Binding-site contacts:
Ligand atom C42 contacts residue LEU43 of chain 1.A at 3.5 Å (hydrophobic).
Ligand atom C27 contacts residue TYR61 of chain 1.D at 3.4 Å (hydrophobic).
Ligand atom N36 contacts residue PHE94 of chain 1.A at 3.5 Å.
Ligand atom N35 contacts residue ILE101 of chain 1.A at 3.3 Å.
Ligand atom O58 contacts residue TYR61 of chain 1.D at 3.4 Å (h-bond).
Ligand atom C42 contacts residue VAL60 of chain 1.A at 3.6 Å (hydrophobic).
Ligand atom C57 contacts residue HIS64 of chain 1.D at 3.4 Å.
Ligand atom C14 contacts residue ILE58 of chain 1.D at 3.6 Å (hydrophobic).
Ligand atom N36 contacts residue ILE101 of chain 1.A at 3.6 Å.
Ligand atom C24 contacts residue TYR61 of chain 1.D at 3.6 Å (hydrophobic).
Ligand atom C54 contacts residue TRP37 of chain 1.D at 3.4 Å (hydrophobic).
Ligand atom O58 contacts residue HIS64 of chain 1.D at 2.6 Å (h-bond).
Ligand atom C43 contacts residue TYR52 of chain 1.A at 3.4 Å (hydrophobic).
Ligand atom C59 contacts residue HIS59 of chain 1.D at 3.6 Å.
Ligand atom N35 contacts residue ASN95 of chain 1.A at 3.5 Å (h-bond).
Ligand atom C59 contacts residue TRP66 of chain 1.D at 3.5 Å (hydrophobic).
Ligand atom C53 contacts residue TYR47 of chain 1.D at 3.2 Å (hydrophobic).
Ligand atom C04 contacts residue NA1 of chain 1.E at 3.5 Å.
Ligand atom O58 contacts residue TRP66 of chain 1.D at 3.6 Å.
Ligand atom C18 contacts residue HIS59 of chain 1.D at 3.4 Å.
Ligand atom O58 contacts residue SER60 of chain 1.D at 2.8 Å (h-bond).
Ligand atom C53 contacts residue TRP37 of chain 1.D at 3.6 Å (hydrophobic).
Ligand atom C11 contacts residue ARG56 of chain 1.D at 3.3 Å.
Ligand atom C14 contacts residue PHE25 of chain 1.D at 3.5 Å (hydrophobic).
Ligand atom O45 contacts residue TYR52 of chain 1.A at 3.1 Å.
Ligand atom O01 contacts residue TYR47 of chain 1.D at 2.8 Å (h-bond).
Ligand atom N35 contacts residue PHE94 of chain 1.A at 3.4 Å.
Ligand atom C41 contacts residue VAL39 of chain 1.A at 3.6 Å (hydrophobic).
Ligand atom N36 contacts residue ASN95 of chain 1.A at 3.0 Å (h-bond).
Ligand atom C40 contacts residue VAL39 of chain 1.A at 3.5 Å (hydrophobic).
Ligand atom C15 contacts residue TYR47 of chain 1.D at 3.6 Å (hydrophobic).
Ligand atom C41 contacts residue PHE40 of chain 1.A at 3.5 Å (hydrophobic).
Ligand atom O25 contacts residue TYR61 of chain 1.D at 3.2 Å.
Ligand atom C44 contacts residue TYR52 of chain 1.A at 3.6 Å (hydrophobic).
Ligand atom N37 contacts residue ASN95 of chain 1.A at 3.4 Å (h-bond).
Ligand atom N03 contacts residue HIS59 of chain 1.D at 3.1 Å (h-bond).
Ligand atom C57 contacts residue TRP66 of chain 1.D at 3.5 Å (hydrophobic).
Ligand atom O45 contacts residue ALA91 of chain 1.A at 3.4 Å.
Ligand atom C34 contacts residue ILE101 of chain 1.A at 3.5 Å (hydrophobic).
Ligand atom C56 contacts residue HIS64 of chain 1.D at 3.2 Å.

Sequence of chain 1.D:
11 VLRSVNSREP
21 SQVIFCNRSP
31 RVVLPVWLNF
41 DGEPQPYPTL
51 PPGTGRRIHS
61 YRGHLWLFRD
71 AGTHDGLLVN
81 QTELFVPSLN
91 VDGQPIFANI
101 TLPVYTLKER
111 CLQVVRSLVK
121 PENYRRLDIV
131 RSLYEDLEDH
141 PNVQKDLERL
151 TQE

Sequence of chain 1.A:
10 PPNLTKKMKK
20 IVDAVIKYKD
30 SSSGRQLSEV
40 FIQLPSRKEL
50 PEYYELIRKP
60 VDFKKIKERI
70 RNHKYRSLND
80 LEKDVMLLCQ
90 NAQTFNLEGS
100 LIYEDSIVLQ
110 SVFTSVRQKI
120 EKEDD

A small-molecule ligand and the protein it binds are described below.
Small molecule (SMILES): Cc1ncsc1-c1ccc([C@H](C)NC(=O)[C@@H]2C[C@@H](O)CN2C(=O)[C@@H](NC(=O)c2ccnc(N3CCN(c4cc(-c5ccccc5O)nnc4N)CC3)c2)C(C)(C)C)cc1